This protein binds this small molecule.
Small molecule (SMILES): CC(=O)N[C@@H]1[C@@H](O)[C@H](O)[C@@H](CO)O[C@H]1O

Binding-site contacts:
Ligand atom O5 contacts residue ASN64 of chain 2.A at 2.3 Å (h-bond).
Ligand atom C8 contacts residue GLU119 of chain 2.A at 3.9 Å.
Ligand atom C7 contacts residue ASN64 of chain 2.A at 3.6 Å.
Ligand atom C5 contacts residue ASN64 of chain 2.A at 3.6 Å.
Ligand atom O7 contacts residue ASN64 of chain 2.A at 3.9 Å.
Ligand atom N2 contacts residue ASN64 of chain 2.A at 3.0 Å (h-bond).
Ligand atom C4 contacts residue ASN64 of chain 2.A at 4.2 Å.
Ligand atom C7 contacts residue GLU119 of chain 2.A at 4.4 Å.
Ligand atom C2 contacts residue ASN64 of chain 2.A at 2.5 Å.
Ligand atom O3 contacts residue LEU36 of chain 2.A at 3.9 Å.
Ligand atom O7 contacts residue GLU119 of chain 2.A at 3.8 Å.
Ligand atom C1 contacts residue ASN64 of chain 2.A at 1.4 Å.
Ligand atom C8 contacts residue GLY120 of chain 2.A at 3.4 Å.
Ligand atom C3 contacts residue ASN64 of chain 2.A at 3.8 Å.
Ligand atom C8 contacts residue GLU121 of chain 2.A at 3.5 Å.
Ligand atom C8 contacts residue VAL38 of chain 2.A at 3.8 Å (hydrophobic).

Sequence of chain 2.A:
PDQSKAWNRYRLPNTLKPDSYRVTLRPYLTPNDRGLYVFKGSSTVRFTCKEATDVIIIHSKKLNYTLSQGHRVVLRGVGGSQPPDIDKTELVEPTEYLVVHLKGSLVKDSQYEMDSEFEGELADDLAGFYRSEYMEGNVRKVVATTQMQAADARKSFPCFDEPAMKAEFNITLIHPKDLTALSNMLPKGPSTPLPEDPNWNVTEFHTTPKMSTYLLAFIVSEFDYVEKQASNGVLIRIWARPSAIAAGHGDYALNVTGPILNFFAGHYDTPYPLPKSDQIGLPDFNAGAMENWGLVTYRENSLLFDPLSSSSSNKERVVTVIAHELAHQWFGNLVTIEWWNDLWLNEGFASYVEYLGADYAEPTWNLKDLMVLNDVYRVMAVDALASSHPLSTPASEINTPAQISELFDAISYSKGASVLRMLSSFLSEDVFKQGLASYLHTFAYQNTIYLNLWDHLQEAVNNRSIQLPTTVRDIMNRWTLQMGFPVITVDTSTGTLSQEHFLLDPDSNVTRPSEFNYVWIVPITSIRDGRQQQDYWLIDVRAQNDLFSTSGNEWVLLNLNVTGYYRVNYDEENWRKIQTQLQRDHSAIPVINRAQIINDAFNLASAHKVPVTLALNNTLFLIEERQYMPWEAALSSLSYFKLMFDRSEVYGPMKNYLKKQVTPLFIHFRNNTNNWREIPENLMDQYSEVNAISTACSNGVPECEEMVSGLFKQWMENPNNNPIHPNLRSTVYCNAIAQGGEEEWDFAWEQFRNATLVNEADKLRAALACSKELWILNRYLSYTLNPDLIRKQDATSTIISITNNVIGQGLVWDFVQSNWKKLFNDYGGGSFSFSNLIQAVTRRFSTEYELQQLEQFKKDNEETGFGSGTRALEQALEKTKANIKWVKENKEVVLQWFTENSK